Sequence of chain 29.E:
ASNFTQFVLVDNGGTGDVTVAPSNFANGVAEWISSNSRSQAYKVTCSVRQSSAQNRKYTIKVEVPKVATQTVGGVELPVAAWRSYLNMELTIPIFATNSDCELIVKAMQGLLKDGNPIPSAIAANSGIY

Binding-site contacts:
Ligand atom O2' contacts residue GLU63 of chain 29.E at 3.2 Å (salt-bridge).
Ligand atom C2' contacts residue TYR85 of chain 29.E at 3.4 Å (hydrophobic).
Ligand atom O4' contacts residue LYS61 of chain 29.E at 2.8 Å (salt-bridge).
Ligand atom OP2 contacts residue ARG49 of chain 15.E at 2.3 Å (salt-bridge).
Ligand atom N1 contacts residue TYR85 of chain 29.E at 3.5 Å.
Ligand atom C4 contacts residue TYR85 of chain 29.E at 3.6 Å (hydrophobic).
Ligand atom O3' contacts residue ARG49 of chain 15.E at 3.4 Å (salt-bridge).
Ligand atom C3' contacts residue TYR85 of chain 29.E at 3.4 Å (hydrophobic).
Ligand atom C5' contacts residue TYR85 of chain 29.E at 2.9 Å (hydrophobic).
Ligand atom OP1 contacts residue ARG49 of chain 15.E at 2.5 Å (salt-bridge).
Ligand atom O2' contacts residue TYR85 of chain 29.E at 3.4 Å.
Ligand atom OP1 contacts residue SER51 of chain 15.E at 2.9 Å (h-bond).
Ligand atom N9 contacts residue LYS61 of chain 29.E at 3.3 Å (salt-bridge).
Ligand atom N1 contacts residue SER47 of chain 29.E at 2.9 Å (h-bond).
Ligand atom OP1 contacts residue ASN55 of chain 15.E at 2.8 Å (h-bond).
Ligand atom P contacts residue SER51 of chain 15.E at 3.5 Å.
Ligand atom N6 contacts residue THR59 of chain 29.E at 2.8 Å (h-bond).
Ligand atom P contacts residue ARG49 of chain 15.E at 3.0 Å.
Ligand atom N6 contacts residue CYS46 of chain 29.E at 3.3 Å (h-bond).
Ligand atom OP2 contacts residue LYS43 of chain 29.E at 2.7 Å (salt-bridge).
Ligand atom O2 contacts residue ASN87 of chain 29.E at 3.3 Å (h-bond).
Ligand atom OP1 contacts residue SER52 of chain 15.E at 3.2 Å.
Ligand atom N3 contacts residue TYR85 of chain 29.E at 3.5 Å.
Ligand atom N7 contacts residue THR45 of chain 29.E at 2.6 Å (h-bond).
Ligand atom C4' contacts residue TYR85 of chain 29.E at 3.2 Å (hydrophobic).
Ligand atom N7 contacts residue LYS61 of chain 29.E at 3.3 Å.
Ligand atom OP1 contacts residue SER51 of chain 15.E at 3.5 Å.
Ligand atom C8 contacts residue LYS61 of chain 29.E at 3.4 Å.
Ligand atom OP2 contacts residue LYS57 of chain 15.E at 2.6 Å (salt-bridge).
Ligand atom O3' contacts residue SER51 of chain 15.E at 3.3 Å (h-bond).
Ligand atom C5 contacts residue THR45 of chain 29.E at 3.2 Å.
Ligand atom N6 contacts residue THR45 of chain 29.E at 2.7 Å (h-bond).
Ligand atom C2' contacts residue GLU63 of chain 29.E at 3.5 Å.
Ligand atom OP2 contacts residue TYR85 of chain 29.E at 2.7 Å (h-bond).
Ligand atom C6 contacts residue THR45 of chain 29.E at 3.3 Å.
Ligand atom C2 contacts residue SER47 of chain 29.E at 3.2 Å.
Ligand atom OP2 contacts residue SER51 of chain 15.E at 3.4 Å (h-bond).
Ligand atom C5' contacts residue ARG49 of chain 15.E at 3.5 Å.
Ligand atom C5' contacts residue SER51 of chain 15.E at 3.3 Å.
Ligand atom OP2 contacts residue ASN55 of chain 15.E at 3.4 Å (h-bond).

Sequence of chain 15.E:
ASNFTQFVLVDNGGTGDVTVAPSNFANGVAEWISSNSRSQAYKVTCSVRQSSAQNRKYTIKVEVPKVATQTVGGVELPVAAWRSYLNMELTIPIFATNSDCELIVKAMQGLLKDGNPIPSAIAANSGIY

The protein below binds the small molecule below.
Small molecule (SMILES): N=c1ccn([C@@H]2O[C@H](CO[P](=O)(O)O[C@H]3[C@@H](O)[C@H](n4cnc5c(N)ncnc54)O[C@@H]3CO[P](=O)(O)O[C@H]3[C@@H](O)[C@H](n4ccc(N)nc4=O)O[C@@H]3CO[P](=O)(O)O[C@H]3[C@@H](O)[C@H](n4ccc(=O)[nH]c4=O)O[C@@H]3CO[P](=O)(O)O[C@H]3[C@@H](O)[C@H](n4cnc5c(N)ncnc54)O[C@@H]3CO[P](=O)(O)O[C@H]3[C@@H](O)[C@H](n4cnc5c(=O)nc(N)[nH]c54)O[C@@H]3CO[P](=O)(O)O[C@H]3[C@@H](O)[C@H](n4cnc5c(=O)nc(N)[nH]c54)O[C@@H]3CO)[C@@H](O[P](=O)(O)OC[C@H]3O[C@@H](n4ccc(N)nc4=O)[C@H](O)[C@@H]3O)[C@H]2O)c(=O)[nH]1